Binding-site contacts:
Ligand atom C1 contacts residue ASN154 of chain 48.A at 1.4 Å.
Ligand atom C1 contacts residue SER156 of chain 48.A at 4.3 Å.
Ligand atom C3 contacts residue ASN154 of chain 48.A at 3.8 Å.
Ligand atom C2 contacts residue ASN154 of chain 48.A at 2.5 Å.
Ligand atom C4 contacts residue ASN154 of chain 48.A at 4.2 Å.
Ligand atom C8 contacts residue ASN154 of chain 48.A at 4.2 Å.
Ligand atom O7 contacts residue ASN154 of chain 48.A at 3.8 Å.
Ligand atom C7 contacts residue ASN154 of chain 48.A at 3.5 Å.
Ligand atom O5 contacts residue ASN154 of chain 48.A at 2.4 Å (h-bond).
Ligand atom C5 contacts residue ASN154 of chain 48.A at 3.7 Å.
Ligand atom N2 contacts residue ASN154 of chain 48.A at 2.9 Å (h-bond).

This protein binds this small molecule.
Small molecule (SMILES): CC(=O)N[C@@H]1[C@@H](O)[C@H](O)[C@@H](CO)O[C@H]1O

Sequence of chain 48.A:
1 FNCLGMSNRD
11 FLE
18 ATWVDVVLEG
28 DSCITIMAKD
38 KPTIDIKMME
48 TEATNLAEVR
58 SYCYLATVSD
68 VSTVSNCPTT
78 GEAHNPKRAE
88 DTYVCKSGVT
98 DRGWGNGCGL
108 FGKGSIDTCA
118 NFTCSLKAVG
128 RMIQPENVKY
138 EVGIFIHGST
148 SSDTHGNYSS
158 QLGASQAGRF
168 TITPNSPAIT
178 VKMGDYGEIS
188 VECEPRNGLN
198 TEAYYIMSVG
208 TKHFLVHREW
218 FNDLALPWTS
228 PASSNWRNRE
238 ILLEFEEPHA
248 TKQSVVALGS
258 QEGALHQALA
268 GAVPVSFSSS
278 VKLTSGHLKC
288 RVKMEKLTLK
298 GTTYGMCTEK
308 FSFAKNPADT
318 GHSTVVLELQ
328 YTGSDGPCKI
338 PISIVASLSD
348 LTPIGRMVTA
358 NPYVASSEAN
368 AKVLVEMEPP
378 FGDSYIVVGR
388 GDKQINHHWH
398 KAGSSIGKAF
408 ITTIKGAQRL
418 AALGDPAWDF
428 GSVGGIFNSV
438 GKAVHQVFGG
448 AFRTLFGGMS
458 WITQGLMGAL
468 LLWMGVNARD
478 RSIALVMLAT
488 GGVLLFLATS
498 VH